Sequence of chain 1.A:
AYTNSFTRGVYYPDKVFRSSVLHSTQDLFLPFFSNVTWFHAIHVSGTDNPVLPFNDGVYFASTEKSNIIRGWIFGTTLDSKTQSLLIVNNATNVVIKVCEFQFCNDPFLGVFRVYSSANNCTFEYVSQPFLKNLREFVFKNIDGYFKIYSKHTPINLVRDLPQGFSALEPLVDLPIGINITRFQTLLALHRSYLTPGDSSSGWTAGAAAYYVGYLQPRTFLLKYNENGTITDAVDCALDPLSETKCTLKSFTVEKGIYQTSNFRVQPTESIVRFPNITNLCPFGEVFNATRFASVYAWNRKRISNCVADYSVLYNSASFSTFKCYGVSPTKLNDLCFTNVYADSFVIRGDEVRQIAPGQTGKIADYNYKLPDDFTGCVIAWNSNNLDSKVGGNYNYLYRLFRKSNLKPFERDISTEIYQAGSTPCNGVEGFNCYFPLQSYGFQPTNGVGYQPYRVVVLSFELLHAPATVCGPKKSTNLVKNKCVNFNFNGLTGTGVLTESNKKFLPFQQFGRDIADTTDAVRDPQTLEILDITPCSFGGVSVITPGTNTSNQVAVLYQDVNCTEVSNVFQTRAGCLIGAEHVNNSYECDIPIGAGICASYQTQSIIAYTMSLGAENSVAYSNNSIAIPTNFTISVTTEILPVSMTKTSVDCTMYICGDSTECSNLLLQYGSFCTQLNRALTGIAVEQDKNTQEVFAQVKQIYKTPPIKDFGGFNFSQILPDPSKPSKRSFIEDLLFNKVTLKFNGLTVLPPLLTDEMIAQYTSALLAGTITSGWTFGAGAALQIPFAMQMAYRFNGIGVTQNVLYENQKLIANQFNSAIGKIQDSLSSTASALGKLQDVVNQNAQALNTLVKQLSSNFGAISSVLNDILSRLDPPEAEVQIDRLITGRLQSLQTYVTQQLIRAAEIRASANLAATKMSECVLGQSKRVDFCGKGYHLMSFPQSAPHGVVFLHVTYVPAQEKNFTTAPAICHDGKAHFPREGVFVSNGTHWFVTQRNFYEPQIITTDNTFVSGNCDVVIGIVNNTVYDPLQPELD

Binding-site contacts:
Ligand atom C4 contacts residue ASN801 of chain 1.A at 4.2 Å.
Ligand atom N2 contacts residue SER803 of chain 1.A at 4.0 Å.
Ligand atom C3 contacts residue ASN801 of chain 1.A at 3.8 Å.
Ligand atom C1 contacts residue SER803 of chain 1.A at 3.6 Å.
Ligand atom C2 contacts residue SER803 of chain 1.A at 4.2 Å.
Ligand atom C2 contacts residue ASN801 of chain 1.A at 2.4 Å.
Ligand atom C5 contacts residue GLN804 of chain 1.A at 4.0 Å.
Ligand atom O5 contacts residue SER803 of chain 1.A at 4.5 Å.
Ligand atom C7 contacts residue ASN801 of chain 1.A at 3.3 Å.
Ligand atom N2 contacts residue ASN801 of chain 1.A at 2.9 Å (h-bond).
Ligand atom C6 contacts residue GLN804 of chain 1.A at 3.5 Å.
Ligand atom O7 contacts residue ASN801 of chain 1.A at 3.4 Å (h-bond).
Ligand atom O5 contacts residue GLN804 of chain 1.A at 3.7 Å.
Ligand atom C3 contacts residue SER803 of chain 1.A at 4.5 Å.
Ligand atom C8 contacts residue ASN801 of chain 1.A at 4.0 Å.
Ligand atom O5 contacts residue ASN801 of chain 1.A at 2.4 Å (h-bond).
Ligand atom C5 contacts residue ASN801 of chain 1.A at 3.7 Å.
Ligand atom C1 contacts residue ASN801 of chain 1.A at 1.4 Å.
Ligand atom O6 contacts residue GLN804 of chain 1.A at 4.2 Å.

A small-molecule ligand and the protein it binds are described below.
Small molecule (SMILES): CC(=O)N[C@@H]1[C@@H](O)[C@H](O)[C@@H](CO)O[C@H]1O